The protein below binds the small molecule below.
Small molecule (SMILES): NC1=NC(=O)C2=N[C@H]3C(S)=C(S)[C@@H](CO[P](=O)(O)O[P](=O)(O)OC[C@H]4O[C@@H](n5cnc6c(=O)[nH]c(N)nc65)[C@H](O)[C@@H]4O)O[C@H]3NC2=N1

Sequence of chain 1.B:
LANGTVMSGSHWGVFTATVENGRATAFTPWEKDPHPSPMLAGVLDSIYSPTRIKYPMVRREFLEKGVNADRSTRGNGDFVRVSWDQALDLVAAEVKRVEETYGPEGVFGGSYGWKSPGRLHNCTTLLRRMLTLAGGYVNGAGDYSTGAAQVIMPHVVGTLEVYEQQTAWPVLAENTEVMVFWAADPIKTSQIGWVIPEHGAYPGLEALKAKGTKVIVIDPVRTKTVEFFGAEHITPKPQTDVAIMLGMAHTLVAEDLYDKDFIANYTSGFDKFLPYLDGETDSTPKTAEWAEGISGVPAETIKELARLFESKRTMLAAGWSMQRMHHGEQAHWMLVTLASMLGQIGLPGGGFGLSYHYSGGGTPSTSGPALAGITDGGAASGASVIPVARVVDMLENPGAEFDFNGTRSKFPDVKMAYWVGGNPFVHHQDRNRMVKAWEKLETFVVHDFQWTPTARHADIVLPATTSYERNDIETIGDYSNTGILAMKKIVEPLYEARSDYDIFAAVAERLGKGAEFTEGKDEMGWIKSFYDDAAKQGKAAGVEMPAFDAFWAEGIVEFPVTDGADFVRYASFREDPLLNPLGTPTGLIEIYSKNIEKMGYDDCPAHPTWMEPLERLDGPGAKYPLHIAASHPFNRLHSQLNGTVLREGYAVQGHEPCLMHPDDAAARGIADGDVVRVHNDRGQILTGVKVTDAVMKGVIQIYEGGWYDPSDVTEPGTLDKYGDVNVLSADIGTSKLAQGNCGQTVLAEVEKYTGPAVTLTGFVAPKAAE

Binding-site contacts:
Ligand atom N20 contacts residue ASN779 of chain 1.B at 3.1 Å (h-bond).
Ligand atom N2 contacts residue ASP553 of chain 1.B at 2.7 Å (salt-bridge).
Ligand atom O17 contacts residue HIS685 of chain 1.B at 3.1 Å (h-bond).
Ligand atom O17 contacts residue GLN797 of chain 1.B at 3.2 Å (h-bond).
Ligand atom O1A contacts residue GLY475 of chain 1.B at 3.2 Å.
Ligand atom C1' contacts residue ASP501 of chain 1.B at 3.3 Å.
Ligand atom O2' contacts residue ASP501 of chain 1.B at 2.7 Å (salt-bridge).
Ligand atom C12 contacts residue 2MO1 of chain 1.J at 3.3 Å.
Ligand atom C13 contacts residue 2MO1 of chain 1.J at 3.4 Å.
Ligand atom O3A contacts residue HIS480 of chain 1.B at 3.1 Å.
Ligand atom O6 contacts residue ARG523 of chain 1.B at 2.9 Å (salt-bridge).
Ligand atom N19 contacts residue ASN779 of chain 1.B at 2.9 Å (h-bond).
Ligand atom S12 contacts residue 2MO1 of chain 1.J at 2.3 Å.
Ligand atom O2A contacts residue TRP158 of chain 1.B at 2.5 Å (h-bond).
Ligand atom N15 contacts residue HIS685 of chain 1.B at 3.0 Å (h-bond).
Ligand atom C10 contacts residue HIS691 of chain 1.B at 3.3 Å.
Ligand atom O17 contacts residue ALA683 of chain 1.B at 3.4 Å (h-bond).
Ligand atom O1A contacts residue ASN476 of chain 1.B at 2.5 Å (h-bond).
Ligand atom O3' contacts residue THR505 of chain 1.B at 3.4 Å.
Ligand atom O1B contacts residue GLN693 of chain 1.B at 3.1 Å (h-bond).
Ligand atom O2A contacts residue GLY157 of chain 1.B at 3.1 Å.
Ligand atom C8 contacts residue LYS159 of chain 1.B at 3.4 Å.
Ligand atom N19 contacts residue GLY796 of chain 1.B at 2.9 Å (h-bond).
Ligand atom O1B contacts residue HIS691 of chain 1.B at 3.3 Å.
Ligand atom O3' contacts residue ASP501 of chain 1.B at 2.6 Å (salt-bridge).
Ligand atom O2B contacts residue TRP158 of chain 1.B at 3.1 Å.
Ligand atom N2 contacts residue HIS500 of chain 1.B at 3.1 Å (h-bond).
Ligand atom O1A contacts residue HIS480 of chain 1.B at 2.8 Å (h-bond).
Ligand atom O17 contacts residue ARG368 of chain 1.B at 3.0 Å (salt-bridge).
Ligand atom N7 contacts residue SER160 of chain 1.B at 2.8 Å (h-bond).
Ligand atom S12 contacts residue TYR156 of chain 1.B at 3.4 Å (h-bond).
Ligand atom O2B contacts residue GLN693 of chain 1.B at 2.7 Å (h-bond).
Ligand atom O4' contacts residue GLY474 of chain 1.B at 3.1 Å.
Ligand atom N1 contacts residue ASP553 of chain 1.B at 2.6 Å (salt-bridge).
Ligand atom N18 contacts residue ALA683 of chain 1.B at 2.9 Å (h-bond).
Ligand atom O11 contacts residue HIS480 of chain 1.B at 3.4 Å.
Ligand atom S13 contacts residue 2MO1 of chain 1.J at 2.6 Å.
Ligand atom S13 contacts residue SER189 of chain 1.B at 3.1 Å (h-bond).
Ligand atom O1B contacts residue SER692 of chain 1.B at 2.4 Å (h-bond).
Ligand atom N22 contacts residue HIS480 of chain 1.B at 3.0 Å (h-bond).